Binding-site contacts:
Ligand atom O6 contacts residue THR81 of chain 1.C at 3.9 Å.
Ligand atom C5 contacts residue ASN79 of chain 1.C at 3.9 Å.
Ligand atom C2 contacts residue ASN79 of chain 1.C at 4.5 Å.
Ligand atom O5 contacts residue THR81 of chain 1.C at 4.2 Å.
Ligand atom O6 contacts residue ASN79 of chain 1.C at 3.7 Å.
Ligand atom C1 contacts residue THR81 of chain 1.C at 4.2 Å.
Ligand atom C5 contacts residue THR81 of chain 1.C at 4.1 Å.
Ligand atom C6 contacts residue ASN79 of chain 1.C at 4.3 Å.
Ligand atom C1 contacts residue ASN79 of chain 1.C at 2.9 Å.
Ligand atom O5 contacts residue ASN79 of chain 1.C at 2.8 Å (h-bond).

This protein binds this small molecule.
Small molecule (SMILES): CC(=O)N[C@H]1[C@H](O[C@H]2[C@H](O)[C@@H](NC(C)=O)CO[C@@H]2CO)O[C@H](CO)[C@@H](O[C@@H]2O[C@H](CO)[C@@H](O)[C@H](O)[C@@H]2O)[C@@H]1O

Sequence of chain 1.C:
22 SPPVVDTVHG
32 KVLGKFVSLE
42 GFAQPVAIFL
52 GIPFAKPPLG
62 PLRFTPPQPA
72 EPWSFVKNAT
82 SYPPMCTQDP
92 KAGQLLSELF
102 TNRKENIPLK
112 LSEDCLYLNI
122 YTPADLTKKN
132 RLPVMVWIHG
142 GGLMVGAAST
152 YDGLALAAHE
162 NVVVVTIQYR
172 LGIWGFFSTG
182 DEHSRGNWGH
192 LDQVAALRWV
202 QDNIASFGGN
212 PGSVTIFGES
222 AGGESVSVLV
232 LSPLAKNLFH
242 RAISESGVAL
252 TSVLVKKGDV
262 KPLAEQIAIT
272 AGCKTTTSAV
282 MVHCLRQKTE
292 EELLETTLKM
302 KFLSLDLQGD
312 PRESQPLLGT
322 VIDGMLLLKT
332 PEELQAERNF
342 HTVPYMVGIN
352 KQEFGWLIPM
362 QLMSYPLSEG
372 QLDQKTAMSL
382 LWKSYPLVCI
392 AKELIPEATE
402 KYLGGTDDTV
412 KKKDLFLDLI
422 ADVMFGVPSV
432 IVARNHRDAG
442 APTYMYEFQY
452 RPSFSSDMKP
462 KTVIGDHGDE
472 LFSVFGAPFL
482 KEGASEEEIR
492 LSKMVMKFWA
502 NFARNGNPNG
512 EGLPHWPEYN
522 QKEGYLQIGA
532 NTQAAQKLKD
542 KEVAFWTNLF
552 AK